This protein binds this small molecule.
Small molecule (SMILES): CC(=O)N[C@@H]1[C@@H](O)[C@H](O)[C@@H](CO)O[C@H]1O

Binding-site contacts:
Ligand atom C7 contacts residue TYR219 of chain 1.E at 3.9 Å (hydrophobic).
Ligand atom C2 contacts residue ASN167 of chain 1.E at 2.5 Å.
Ligand atom C3 contacts residue TYR219 of chain 1.E at 4.1 Å (hydrophobic).
Ligand atom O7 contacts residue SER154 of chain 1.E at 4.5 Å.
Ligand atom O6 contacts residue SER169 of chain 1.E at 4.4 Å.
Ligand atom C1 contacts residue ASN167 of chain 1.E at 1.5 Å.
Ligand atom C3 contacts residue ASN167 of chain 1.E at 3.9 Å.
Ligand atom O5 contacts residue ASN167 of chain 1.E at 2.5 Å (h-bond).
Ligand atom C8 contacts residue ILE113 of chain 1.E at 4.2 Å (hydrophobic).
Ligand atom C5 contacts residue ASN167 of chain 1.E at 3.9 Å.
Ligand atom O7 contacts residue HIS115 of chain 1.E at 4.4 Å.
Ligand atom C2 contacts residue TYR219 of chain 1.E at 4.2 Å (hydrophobic).
Ligand atom N2 contacts residue ASN167 of chain 1.E at 2.9 Å (h-bond).
Ligand atom N2 contacts residue TYR219 of chain 1.E at 3.5 Å (h-bond).
Ligand atom C8 contacts residue ASN167 of chain 1.E at 4.3 Å.
Ligand atom C8 contacts residue TYR219 of chain 1.E at 3.5 Å (hydrophobic).
Ligand atom C7 contacts residue ASN167 of chain 1.E at 3.2 Å.
Ligand atom C8 contacts residue SER111 of chain 1.E at 3.8 Å.
Ligand atom C1 contacts residue TYR219 of chain 1.E at 4.5 Å (hydrophobic).
Ligand atom O7 contacts residue ASN167 of chain 1.E at 3.1 Å (h-bond).
Ligand atom C8 contacts residue GLN165 of chain 1.E at 3.3 Å.
Ligand atom O7 contacts residue LYS116 of chain 1.E at 4.3 Å.
Ligand atom C4 contacts residue ASN167 of chain 1.E at 4.4 Å.
Ligand atom O3 contacts residue LYS116 of chain 1.E at 4.3 Å.

Sequence of chain 1.E:
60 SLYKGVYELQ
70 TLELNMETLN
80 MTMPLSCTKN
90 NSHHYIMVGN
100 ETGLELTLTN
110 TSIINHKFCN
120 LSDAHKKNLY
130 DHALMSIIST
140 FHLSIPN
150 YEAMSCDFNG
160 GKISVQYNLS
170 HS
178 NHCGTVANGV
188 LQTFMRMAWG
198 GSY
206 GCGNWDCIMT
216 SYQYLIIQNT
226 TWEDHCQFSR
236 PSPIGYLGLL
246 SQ